This protein binds this small molecule.
Small molecule (SMILES): O=C1NCc2nc(Sc3ccc(F)cc3F)c(C3=CCNCC3)cc2N1c1c(Cl)cccc1Cl

Sequence of chain 1.A:
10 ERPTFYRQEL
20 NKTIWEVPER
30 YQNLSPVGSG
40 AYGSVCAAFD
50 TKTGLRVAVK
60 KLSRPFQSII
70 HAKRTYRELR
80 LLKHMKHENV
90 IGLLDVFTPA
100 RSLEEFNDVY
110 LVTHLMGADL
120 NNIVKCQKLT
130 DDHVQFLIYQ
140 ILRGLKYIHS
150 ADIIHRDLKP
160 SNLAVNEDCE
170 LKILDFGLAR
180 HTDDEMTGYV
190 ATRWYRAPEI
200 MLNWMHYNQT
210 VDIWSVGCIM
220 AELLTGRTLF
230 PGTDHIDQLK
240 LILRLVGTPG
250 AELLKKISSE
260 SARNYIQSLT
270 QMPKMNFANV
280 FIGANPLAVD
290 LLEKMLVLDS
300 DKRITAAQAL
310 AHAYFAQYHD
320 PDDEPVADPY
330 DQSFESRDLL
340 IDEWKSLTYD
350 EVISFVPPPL

Binding-site contacts:
Ligand atom CL1 contacts residue LEU173 of chain 1.A at 3.5 Å.
Ligand atom N2 contacts residue MET115 of chain 1.A at 3.7 Å.
Ligand atom F2 contacts residue VAL44 of chain 1.A at 3.5 Å.
Ligand atom C1 contacts residue THR112 of chain 1.A at 3.6 Å.
Ligand atom F1 contacts residue LEU110 of chain 1.A at 3.2 Å.
Ligand atom F1 contacts residue LEU92 of chain 1.A at 3.6 Å.
Ligand atom C10 contacts residue THR112 of chain 1.A at 3.5 Å.
Ligand atom O1 contacts residue MET115 of chain 1.A at 2.6 Å (h-bond).
Ligand atom C24 contacts residue LEU110 of chain 1.A at 3.5 Å (hydrophobic).
Ligand atom C15 contacts residue GLY116 of chain 1.A at 3.5 Å.
Ligand atom F2 contacts residue ALA57 of chain 1.A at 3.7 Å.
Ligand atom C10 contacts residue ALA57 of chain 1.A at 3.9 Å (hydrophobic).
Ligand atom N2 contacts residue LEU114 of chain 1.A at 3.9 Å.
Ligand atom C24 contacts residue ALA57 of chain 1.A at 3.5 Å (hydrophobic).
Ligand atom N2 contacts residue HIS113 of chain 1.A at 2.9 Å (h-bond).
Ligand atom CL2 contacts residue LEU114 of chain 1.A at 3.4 Å.
Ligand atom O1 contacts residue LEU114 of chain 1.A at 3.6 Å.
Ligand atom O1 contacts residue GLY116 of chain 1.A at 3.1 Å (h-bond).
Ligand atom F2 contacts residue VAL58 of chain 1.A at 3.9 Å.
Ligand atom CL1 contacts residue ALA163 of chain 1.A at 3.4 Å.
Ligand atom C10 contacts residue HIS113 of chain 1.A at 3.3 Å.
Ligand atom C24 contacts residue THR112 of chain 1.A at 3.5 Å.
Ligand atom C24 contacts residue LYS59 of chain 1.A at 3.9 Å.
Ligand atom F1 contacts residue THR112 of chain 1.A at 3.6 Å.
Ligand atom C9 contacts residue MET115 of chain 1.A at 3.5 Å (hydrophobic).
Ligand atom F1 contacts residue VAL111 of chain 1.A at 3.4 Å.
Ligand atom C21 contacts residue TYR41 of chain 1.A at 3.1 Å (hydrophobic).
Ligand atom C21 contacts residue VAL44 of chain 1.A at 3.8 Å (hydrophobic).
Ligand atom C23 contacts residue LYS59 of chain 1.A at 3.6 Å.
Ligand atom C22 contacts residue VAL44 of chain 1.A at 3.6 Å (hydrophobic).
Ligand atom C14 contacts residue ASP118 of chain 1.A at 3.6 Å.
Ligand atom F2 contacts residue LYS59 of chain 1.A at 3.6 Å.
Ligand atom C4 contacts residue LYS59 of chain 1.A at 4.0 Å.
Ligand atom C2 contacts residue ILE90 of chain 1.A at 3.6 Å (hydrophobic).
Ligand atom C3 contacts residue ILE90 of chain 1.A at 3.8 Å (hydrophobic).
Ligand atom N4 contacts residue TYR41 of chain 1.A at 3.4 Å (h-bond).
Ligand atom CL2 contacts residue VAL36 of chain 1.A at 3.8 Å.
Ligand atom C16 contacts residue GLY116 of chain 1.A at 3.8 Å.
Ligand atom C14 contacts residue ALA117 of chain 1.A at 3.8 Å (hydrophobic).
Ligand atom C1 contacts residue LEU110 of chain 1.A at 3.7 Å (hydrophobic).